This protein binds this small molecule.
Small molecule (SMILES): CC(=O)N[C@@H]1[C@@H](O)[C@H](O)[C@@H](CO)O[C@H]1O

Binding-site contacts:
Ligand atom C5 contacts residue ASN324 of chain 1.C at 3.7 Å.
Ligand atom C4 contacts residue ASN324 of chain 1.C at 4.2 Å.
Ligand atom C2 contacts residue ASN324 of chain 1.C at 2.4 Å.
Ligand atom C1 contacts residue ASN324 of chain 1.C at 1.4 Å.
Ligand atom C7 contacts residue ASN324 of chain 1.C at 3.9 Å.
Ligand atom O5 contacts residue ASN324 of chain 1.C at 2.4 Å (h-bond).
Ligand atom C3 contacts residue ASN324 of chain 1.C at 3.8 Å.
Ligand atom N2 contacts residue ASN324 of chain 1.C at 2.9 Å (h-bond).

Sequence of chain 1.C:
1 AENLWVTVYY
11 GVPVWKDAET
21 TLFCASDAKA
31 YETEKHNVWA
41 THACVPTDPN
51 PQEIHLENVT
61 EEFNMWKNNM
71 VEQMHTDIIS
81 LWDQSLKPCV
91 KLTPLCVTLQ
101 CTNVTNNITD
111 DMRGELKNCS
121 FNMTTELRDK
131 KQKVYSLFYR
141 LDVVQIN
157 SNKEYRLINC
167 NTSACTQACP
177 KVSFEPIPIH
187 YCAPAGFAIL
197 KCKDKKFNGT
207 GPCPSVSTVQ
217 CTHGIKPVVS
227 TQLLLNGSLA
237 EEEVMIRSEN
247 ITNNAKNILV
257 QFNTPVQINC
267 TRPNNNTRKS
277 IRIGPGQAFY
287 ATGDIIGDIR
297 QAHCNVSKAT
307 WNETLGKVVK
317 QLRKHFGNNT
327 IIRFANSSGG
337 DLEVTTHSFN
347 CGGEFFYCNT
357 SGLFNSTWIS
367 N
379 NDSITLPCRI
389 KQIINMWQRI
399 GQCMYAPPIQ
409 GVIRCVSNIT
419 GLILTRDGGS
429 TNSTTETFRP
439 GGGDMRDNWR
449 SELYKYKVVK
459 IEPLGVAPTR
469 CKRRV